Binding-site contacts:
Ligand atom C13 contacts residue TYR305 of chain 1.A at 3.7 Å (hydrophobic).
Ligand atom C13 contacts residue TRP298 of chain 1.A at 3.9 Å (hydrophobic).
Ligand atom C17 contacts residue TYR305 of chain 1.A at 3.8 Å (hydrophobic).
Ligand atom C08 contacts residue TRP298 of chain 1.A at 4.3 Å (hydrophobic).
Ligand atom C26 contacts residue LEU187 of chain 1.A at 4.0 Å (hydrophobic).
Ligand atom C26 contacts residue TYR93 of chain 1.A at 3.0 Å (hydrophobic).
Ligand atom C36 contacts residue ASN185 of chain 1.A at 4.5 Å.
Ligand atom C08 contacts residue ASN225 of chain 1.A at 3.4 Å.
Ligand atom C26 contacts residue LEU97 of chain 1.A at 4.1 Å (hydrophobic).
Ligand atom C09 contacts residue ASN225 of chain 1.A at 2.9 Å.
Ligand atom N35 contacts residue GLY186 of chain 1.A at 4.2 Å.
Ligand atom C09 contacts residue TYR295 of chain 1.A at 4.0 Å (hydrophobic).
Ligand atom C10 contacts residue ASN225 of chain 1.A at 3.5 Å.
Ligand atom C17 contacts residue ARG304 of chain 1.A at 3.8 Å.
Ligand atom C02 contacts residue LEU187 of chain 1.A at 4.3 Å (hydrophobic).
Ligand atom C07 contacts residue LEU187 of chain 1.A at 3.9 Å (hydrophobic).
Ligand atom N35 contacts residue TYR295 of chain 1.A at 4.3 Å.
Ligand atom C08 contacts residue TYR305 of chain 1.A at 3.5 Å (hydrophobic).
Ligand atom C03 contacts residue GLY186 of chain 1.A at 4.2 Å.
Ligand atom C25 contacts residue LEU187 of chain 1.A at 3.7 Å (hydrophobic).
Ligand atom C36 contacts residue MET221 of chain 1.A at 3.9 Å (hydrophobic).
Ligand atom C03 contacts residue MET73 of chain 1.A at 4.5 Å (hydrophobic).
Ligand atom C10 contacts residue TYR295 of chain 1.A at 4.2 Å (hydrophobic).
Ligand atom C05 contacts residue LEU187 of chain 1.A at 4.0 Å (hydrophobic).
Ligand atom C36 contacts residue GLY186 of chain 1.A at 3.3 Å.
Ligand atom C26 contacts residue ILE70 of chain 1.A at 4.2 Å (hydrophobic).
Ligand atom N35 contacts residue MET221 of chain 1.A at 3.9 Å.
Ligand atom C16 contacts residue MET73 of chain 1.A at 3.6 Å (hydrophobic).
Ligand atom C17 contacts residue LEU97 of chain 1.A at 3.9 Å (hydrophobic).
Ligand atom C07 contacts residue TYR93 of chain 1.A at 3.8 Å (hydrophobic).
Ligand atom C16 contacts residue TRP298 of chain 1.A at 3.5 Å (hydrophobic).
Ligand atom C25 contacts residue TYR93 of chain 1.A at 4.2 Å (hydrophobic).
Ligand atom C25 contacts residue THR96 of chain 1.A at 4.0 Å.
Ligand atom C16 contacts residue ILE70 of chain 1.A at 3.8 Å (hydrophobic).
Ligand atom C07 contacts residue MET73 of chain 1.A at 4.0 Å (hydrophobic).
Ligand atom C03 contacts residue MET221 of chain 1.A at 4.4 Å (hydrophobic).
Ligand atom C09 contacts residue TYR305 of chain 1.A at 4.2 Å (hydrophobic).
Ligand atom C10 contacts residue ARG182 of chain 1.A at 4.4 Å.
Ligand atom C26 contacts residue THR96 of chain 1.A at 2.9 Å.
Ligand atom C36 contacts residue ARG182 of chain 1.A at 4.0 Å.

Sequence of chain 1.A:
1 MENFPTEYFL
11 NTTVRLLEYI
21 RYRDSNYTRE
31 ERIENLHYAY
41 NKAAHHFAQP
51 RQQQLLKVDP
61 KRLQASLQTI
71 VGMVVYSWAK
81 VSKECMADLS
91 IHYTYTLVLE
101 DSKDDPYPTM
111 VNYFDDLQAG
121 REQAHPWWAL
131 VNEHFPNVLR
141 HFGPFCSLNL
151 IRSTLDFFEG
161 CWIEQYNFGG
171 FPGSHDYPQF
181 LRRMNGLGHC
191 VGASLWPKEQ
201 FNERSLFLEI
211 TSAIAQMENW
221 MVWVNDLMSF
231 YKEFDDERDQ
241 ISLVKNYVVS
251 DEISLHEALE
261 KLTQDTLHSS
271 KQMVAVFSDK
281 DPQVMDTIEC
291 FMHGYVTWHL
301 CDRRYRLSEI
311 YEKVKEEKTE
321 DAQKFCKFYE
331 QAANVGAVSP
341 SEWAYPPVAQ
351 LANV

This small molecule binds to this protein.
Small molecule (SMILES): CC(C)=CCC[N@H+](C)[C@H]1CC=C(C)CC1